Sequence of chain 1.A:
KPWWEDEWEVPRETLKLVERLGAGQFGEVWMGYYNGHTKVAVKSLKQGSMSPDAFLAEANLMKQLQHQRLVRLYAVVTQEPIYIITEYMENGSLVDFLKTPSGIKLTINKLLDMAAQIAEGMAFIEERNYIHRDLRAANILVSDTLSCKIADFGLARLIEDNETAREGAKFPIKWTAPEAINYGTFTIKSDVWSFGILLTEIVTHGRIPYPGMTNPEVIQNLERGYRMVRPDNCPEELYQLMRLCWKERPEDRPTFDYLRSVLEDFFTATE

Binding-site contacts:
Ligand atom C2 contacts residue THR92 of chain 1.A at 4.0 Å.
Ligand atom C6 contacts residue VAL35 of chain 1.A at 4.0 Å (hydrophobic).
Ligand atom C4 contacts residue ALA47 of chain 1.A at 3.6 Å (hydrophobic).
Ligand atom C8 contacts residue LEU147 of chain 1.A at 3.6 Å (hydrophobic).
Ligand atom C13 contacts residue GLY98 of chain 1.A at 3.5 Å.
Ligand atom O11 contacts residue TYR94 of chain 1.A at 3.9 Å.
Ligand atom C7 contacts residue ALA47 of chain 1.A at 3.8 Å (hydrophobic).
Ligand atom C4 contacts residue THR92 of chain 1.A at 3.4 Å.
Ligand atom C15 contacts residue LEU27 of chain 1.A at 3.4 Å (hydrophobic).
Ligand atom C17 contacts residue GLY98 of chain 1.A at 4.2 Å.
Ligand atom C6 contacts residue LEU147 of chain 1.A at 3.9 Å (hydrophobic).
Ligand atom O9 contacts residue LEU147 of chain 1.A at 3.8 Å.
Ligand atom O11 contacts residue LEU27 of chain 1.A at 4.0 Å.
Ligand atom O9 contacts residue GLU93 of chain 1.A at 3.8 Å.
Ligand atom C18 contacts residue GLY98 of chain 1.A at 3.8 Å.
Ligand atom O11 contacts residue GLY98 of chain 1.A at 4.1 Å.
Ligand atom C10 contacts residue LEU27 of chain 1.A at 4.1 Å (hydrophobic).
Ligand atom O11 contacts residue MET95 of chain 1.A at 3.1 Å (h-bond).
Ligand atom C4 contacts residue LEU147 of chain 1.A at 3.4 Å (hydrophobic).
Ligand atom C7 contacts residue LEU147 of chain 1.A at 3.4 Å (hydrophobic).
Ligand atom C13 contacts residue TYR94 of chain 1.A at 3.8 Å (hydrophobic).
Ligand atom C17 contacts residue LEU27 of chain 1.A at 4.1 Å (hydrophobic).
Ligand atom C4 contacts residue GLU93 of chain 1.A at 4.0 Å.
Ligand atom O9 contacts residue TYR94 of chain 1.A at 3.9 Å.
Ligand atom O9 contacts residue ALA47 of chain 1.A at 3.8 Å.
Ligand atom C5 contacts residue VAL35 of chain 1.A at 4.2 Å (hydrophobic).
Ligand atom C13 contacts residue GLU96 of chain 1.A at 4.0 Å.
Ligand atom C8 contacts residue ALA47 of chain 1.A at 3.9 Å (hydrophobic).
Ligand atom C12 contacts residue LEU27 of chain 1.A at 3.6 Å (hydrophobic).
Ligand atom C13 contacts residue MET95 of chain 1.A at 3.5 Å (hydrophobic).
Ligand atom C13 contacts residue LEU27 of chain 1.A at 4.0 Å (hydrophobic).
Ligand atom C15 contacts residue GLY98 of chain 1.A at 4.0 Å.
Ligand atom C20 contacts residue LEU27 of chain 1.A at 4.1 Å (hydrophobic).
Ligand atom C3 contacts residue THR92 of chain 1.A at 3.0 Å.
Ligand atom C3 contacts residue LEU147 of chain 1.A at 4.0 Å (hydrophobic).
Ligand atom C16 contacts residue LEU27 of chain 1.A at 3.7 Å (hydrophobic).
Ligand atom C14 contacts residue LEU27 of chain 1.A at 3.8 Å (hydrophobic).
Ligand atom O9 contacts residue MET95 of chain 1.A at 3.1 Å (h-bond).
Ligand atom C12 contacts residue GLY98 of chain 1.A at 3.6 Å.
Ligand atom C12 contacts residue MET95 of chain 1.A at 3.6 Å (hydrophobic).

The protein below binds the small molecule below.
Small molecule (SMILES): COc1ccc2oc(C(=O)c3ccc(Cl)cc3)cc2c1